Binding-site contacts:
Ligand atom C5' contacts residue TRP70 of chain 2.B at 3.5 Å (hydrophobic).
Ligand atom C8 contacts residue THR35 of chain 2.B at 3.4 Å.
Ligand atom C2' contacts residue LEU14 of chain 2.B at 3.4 Å (hydrophobic).
Ligand atom C2 contacts residue LEU99 of chain 2.B at 4.0 Å (hydrophobic).
Ligand atom O4' contacts residue THR35 of chain 2.B at 4.0 Å.
Ligand atom N9 contacts residue TRP110 of chain 1.B at 3.8 Å.
Ligand atom C6 contacts residue PHE72 of chain 2.B at 3.9 Å (hydrophobic).
Ligand atom C5' contacts residue THR77 of chain 2.B at 3.5 Å.
Ligand atom N3 contacts residue TRP70 of chain 2.B at 3.6 Å.
Ligand atom C5 contacts residue TRP110 of chain 1.B at 3.4 Å (hydrophobic).
Ligand atom C8 contacts residue TRP110 of chain 1.B at 3.7 Å (hydrophobic).
Ligand atom N3 contacts residue TRP110 of chain 1.B at 4.2 Å.
Ligand atom N7 contacts residue ALA36 of chain 2.B at 3.9 Å.
Ligand atom N1 contacts residue PHE72 of chain 2.B at 3.7 Å.
Ligand atom C6 contacts residue TRP110 of chain 1.B at 3.9 Å (hydrophobic).
Ligand atom N6 contacts residue PHE72 of chain 2.B at 4.0 Å.
Ligand atom O3' contacts residue ASN118 of chain 2.B at 2.9 Å (h-bond).
Ligand atom C8 contacts residue ALA36 of chain 2.B at 3.7 Å (hydrophobic).
Ligand atom C4' contacts residue TRP70 of chain 2.B at 3.6 Å (hydrophobic).
Ligand atom C4 contacts residue THR35 of chain 2.B at 4.1 Å.
Ligand atom O3' contacts residue TYR33 of chain 2.B at 3.1 Å (h-bond).
Ligand atom C1' contacts residue THR35 of chain 2.B at 3.5 Å.
Ligand atom O18 contacts residue TRP110 of chain 1.B at 4.0 Å.
Ligand atom N9 contacts residue THR35 of chain 2.B at 3.4 Å (h-bond).
Ligand atom O18 contacts residue THR35 of chain 2.B at 3.4 Å (h-bond).
Ligand atom C4 contacts residue TRP110 of chain 1.B at 3.5 Å (hydrophobic).
Ligand atom O3' contacts residue LEU14 of chain 2.B at 4.2 Å.
Ligand atom O19 contacts residue TRP97 of chain 2.B at 3.4 Å.
Ligand atom O18 contacts residue ALA36 of chain 2.B at 3.0 Å (h-bond).
Ligand atom N7 contacts residue THR35 of chain 2.B at 4.2 Å.
Ligand atom C3' contacts residue ASN118 of chain 2.B at 3.8 Å.
Ligand atom C2 contacts residue TRP70 of chain 2.B at 3.8 Å (hydrophobic).
Ligand atom O19 contacts residue TRP110 of chain 1.B at 4.1 Å.
Ligand atom N7 contacts residue TRP110 of chain 1.B at 3.5 Å.
Ligand atom C3' contacts residue LEU14 of chain 2.B at 4.1 Å (hydrophobic).
Ligand atom O19 contacts residue THR77 of chain 2.B at 4.1 Å.
Ligand atom C4' contacts residue PHE79 of chain 2.B at 3.9 Å (hydrophobic).
Ligand atom O4' contacts residue TRP70 of chain 2.B at 3.2 Å.
Ligand atom C2' contacts residue TRP110 of chain 1.B at 4.1 Å (hydrophobic).
Ligand atom O3' contacts residue PHE79 of chain 2.B at 3.8 Å.

Sequence of chain 1.B:
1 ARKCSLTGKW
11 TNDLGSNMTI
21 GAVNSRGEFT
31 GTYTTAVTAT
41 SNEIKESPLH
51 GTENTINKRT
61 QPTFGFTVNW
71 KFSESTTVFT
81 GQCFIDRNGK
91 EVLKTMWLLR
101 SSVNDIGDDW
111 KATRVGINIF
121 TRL

The protein below binds the small molecule below.
Small molecule (SMILES): NC1=c2[nH]c(=O)n([C@@H]3C[C@@H](O)[C@H](CO)O3)c2=NCN1

Sequence of chain 2.B:
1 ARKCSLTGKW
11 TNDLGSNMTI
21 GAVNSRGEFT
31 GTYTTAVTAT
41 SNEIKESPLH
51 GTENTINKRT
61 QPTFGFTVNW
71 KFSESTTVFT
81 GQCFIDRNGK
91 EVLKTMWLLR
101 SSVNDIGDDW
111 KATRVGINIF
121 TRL